Sequence of chain 1.A:
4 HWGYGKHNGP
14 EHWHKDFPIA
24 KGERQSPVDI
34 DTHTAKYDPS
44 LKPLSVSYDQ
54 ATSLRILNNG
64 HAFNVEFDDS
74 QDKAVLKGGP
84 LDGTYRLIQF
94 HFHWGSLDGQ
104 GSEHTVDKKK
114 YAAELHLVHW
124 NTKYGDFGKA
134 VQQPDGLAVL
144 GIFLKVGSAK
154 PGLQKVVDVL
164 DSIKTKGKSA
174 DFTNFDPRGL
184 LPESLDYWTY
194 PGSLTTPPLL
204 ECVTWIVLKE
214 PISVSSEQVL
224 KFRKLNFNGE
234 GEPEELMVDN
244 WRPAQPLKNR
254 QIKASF

A protein and the small-molecule ligand that binds it are described below.
Small molecule (SMILES): NS(=O)(=O)c1cc([C@@]2(O)NC(=O)c3ccccc32)ccc1Cl

Binding-site contacts:
Ligand atom O2 contacts residue VAL142 of chain 1.A at 3.9 Å.
Ligand atom O1 contacts residue TRP208 of chain 1.A at 3.7 Å.
Ligand atom N2 contacts residue ASN67 of chain 1.A at 3.8 Å.
Ligand atom O3 contacts residue ASN62 of chain 1.A at 3.6 Å.
Ligand atom C5 contacts residue GLN92 of chain 1.A at 3.8 Å.
Ligand atom O1 contacts residue LEU197 of chain 1.A at 3.2 Å.
Ligand atom O2 contacts residue ZN1 of chain 1.B at 2.9 Å.
Ligand atom N1 contacts residue HIS119 of chain 1.A at 3.5 Å (h-bond).
Ligand atom S1 contacts residue HIS94 of chain 1.A at 3.7 Å.
Ligand atom C3 contacts residue VAL121 of chain 1.A at 3.9 Å (hydrophobic).
Ligand atom C2 contacts residue HIS94 of chain 1.A at 3.7 Å.
Ligand atom O2 contacts residue HIS94 of chain 1.A at 3.2 Å.
Ligand atom CL1 contacts residue VAL121 of chain 1.A at 3.5 Å.
Ligand atom O2 contacts residue VAL121 of chain 1.A at 3.8 Å.
Ligand atom O3 contacts residue ASN67 of chain 1.A at 2.7 Å (h-bond).
Ligand atom C1 contacts residue HIS94 of chain 1.A at 3.7 Å.
Ligand atom CL1 contacts residue VAL142 of chain 1.A at 3.3 Å.
Ligand atom C15 contacts residue ASN67 of chain 1.A at 3.6 Å.
Ligand atom O8 contacts residue THR199 of chain 1.A at 2.5 Å (h-bond).
Ligand atom N1 contacts residue THR198 of chain 1.A at 2.8 Å (h-bond).
Ligand atom C6 contacts residue THR199 of chain 1.A at 3.6 Å.
Ligand atom C6 contacts residue GLN92 of chain 1.A at 3.9 Å.
Ligand atom O2 contacts residue HIS119 of chain 1.A at 3.3 Å (h-bond).
Ligand atom S1 contacts residue ZN1 of chain 1.B at 3.0 Å.
Ligand atom C4 contacts residue VAL121 of chain 1.A at 3.9 Å (hydrophobic).
Ligand atom C7 contacts residue THR199 of chain 1.A at 3.5 Å.
Ligand atom S1 contacts residue THR198 of chain 1.A at 3.8 Å.
Ligand atom CL1 contacts residue LEU197 of chain 1.A at 3.4 Å.
Ligand atom N1 contacts residue ZN1 of chain 1.B at 2.0 Å.
Ligand atom C3 contacts residue LEU197 of chain 1.A at 3.6 Å (hydrophobic).
Ligand atom N2 contacts residue GLN92 of chain 1.A at 3.4 Å (h-bond).
Ligand atom C15 contacts residue GLN92 of chain 1.A at 3.9 Å.
Ligand atom S1 contacts residue HIS119 of chain 1.A at 3.9 Å.
Ligand atom C11 contacts residue PRO201 of chain 1.A at 3.7 Å (hydrophobic).
Ligand atom N1 contacts residue HIS96 of chain 1.A at 3.6 Å (h-bond).
Ligand atom C4 contacts residue LEU197 of chain 1.A at 3.7 Å (hydrophobic).
Ligand atom C10 contacts residue PRO200 of chain 1.A at 3.7 Å (hydrophobic).
Ligand atom C2 contacts residue THR199 of chain 1.A at 3.3 Å.
Ligand atom N1 contacts residue HIS94 of chain 1.A at 3.2 Å (h-bond).
Ligand atom O1 contacts residue THR198 of chain 1.A at 2.9 Å (h-bond).